Sequence of chain 1.C:
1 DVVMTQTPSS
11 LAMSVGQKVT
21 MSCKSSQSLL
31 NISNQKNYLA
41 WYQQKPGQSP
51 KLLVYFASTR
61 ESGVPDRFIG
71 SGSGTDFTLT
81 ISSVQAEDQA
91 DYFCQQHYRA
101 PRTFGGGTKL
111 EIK

Sequence of chain 1.D:
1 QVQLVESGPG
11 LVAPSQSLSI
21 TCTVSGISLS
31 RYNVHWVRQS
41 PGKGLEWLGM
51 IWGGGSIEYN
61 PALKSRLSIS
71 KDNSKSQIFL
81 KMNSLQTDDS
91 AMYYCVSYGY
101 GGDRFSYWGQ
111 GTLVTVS

Binding-site contacts:
Ligand atom N1 contacts residue ALA40 of chain 1.C at 4.2 Å.
Ligand atom N1 contacts residue PHE56 of chain 1.C at 3.4 Å (h-bond).
Ligand atom O2 contacts residue ALA40 of chain 1.C at 3.2 Å.
Ligand atom N1 contacts residue LEU39 of chain 1.C at 3.8 Å.
Ligand atom C1 contacts residue HIS97 of chain 1.C at 3.8 Å.
Ligand atom C6 contacts residue TYR98 of chain 1.D at 4.3 Å (hydrophobic).
Ligand atom C6 contacts residue PHE105 of chain 1.D at 3.9 Å (hydrophobic).
Ligand atom OH contacts residue PHE105 of chain 1.D at 3.9 Å.
Ligand atom C1 contacts residue TYR55 of chain 1.C at 4.2 Å (hydrophobic).
Ligand atom C1 contacts residue TYR38 of chain 1.C at 4.4 Å (hydrophobic).
Ligand atom O3 contacts residue ASN37 of chain 1.C at 3.7 Å.
Ligand atom C2 contacts residue TYR38 of chain 1.C at 3.5 Å (hydrophobic).
Ligand atom C3 contacts residue TYR38 of chain 1.C at 3.8 Å (hydrophobic).
Ligand atom O3 contacts residue ALA40 of chain 1.C at 4.4 Å.
Ligand atom C2 contacts residue HIS97 of chain 1.C at 4.2 Å.
Ligand atom C4 contacts residue HIS97 of chain 1.C at 4.1 Å.
Ligand atom C4 contacts residue PHE105 of chain 1.D at 3.6 Å (hydrophobic).
Ligand atom O2 contacts residue PHE56 of chain 1.C at 3.5 Å (h-bond).
Ligand atom O2 contacts residue TYR55 of chain 1.C at 3.4 Å.
Ligand atom C1 contacts residue PHE56 of chain 1.C at 4.4 Å (hydrophobic).
Ligand atom C1 contacts residue PHE105 of chain 1.D at 4.4 Å (hydrophobic).
Ligand atom C2 contacts residue PHE56 of chain 1.C at 3.4 Å (hydrophobic).
Ligand atom C3 contacts residue PHE105 of chain 1.D at 4.0 Å (hydrophobic).
Ligand atom O2 contacts residue LEU39 of chain 1.C at 3.3 Å.
Ligand atom N1 contacts residue HIS97 of chain 1.C at 4.1 Å.
Ligand atom C6 contacts residue TYR55 of chain 1.C at 4.4 Å (hydrophobic).
Ligand atom C3 contacts residue PHE56 of chain 1.C at 3.8 Å (hydrophobic).
Ligand atom O3 contacts residue TYR55 of chain 1.C at 4.1 Å.
Ligand atom C5 contacts residue TYR98 of chain 1.D at 3.8 Å (hydrophobic).
Ligand atom OH contacts residue ASN33 of chain 1.D at 4.2 Å.
Ligand atom C5 contacts residue PHE105 of chain 1.D at 3.7 Å (hydrophobic).
Ligand atom O2 contacts residue HIS97 of chain 1.C at 3.9 Å.
Ligand atom O3 contacts residue LEU39 of chain 1.C at 3.1 Å (h-bond).
Ligand atom O3 contacts residue PHE56 of chain 1.C at 3.0 Å (h-bond).
Ligand atom N1 contacts residue TYR55 of chain 1.C at 3.8 Å.
Ligand atom C5 contacts residue HIS97 of chain 1.C at 3.5 Å.
Ligand atom O3 contacts residue TYR38 of chain 1.C at 3.4 Å.
Ligand atom C6 contacts residue HIS97 of chain 1.C at 3.5 Å.
Ligand atom N1 contacts residue TYR38 of chain 1.C at 4.2 Å.
Ligand atom OH contacts residue TYR98 of chain 1.D at 3.9 Å.

This small molecule binds to this protein.
Small molecule (SMILES): O=[N+]([O-])c1ccc(O)cc1